Sequence of chain 1.A:
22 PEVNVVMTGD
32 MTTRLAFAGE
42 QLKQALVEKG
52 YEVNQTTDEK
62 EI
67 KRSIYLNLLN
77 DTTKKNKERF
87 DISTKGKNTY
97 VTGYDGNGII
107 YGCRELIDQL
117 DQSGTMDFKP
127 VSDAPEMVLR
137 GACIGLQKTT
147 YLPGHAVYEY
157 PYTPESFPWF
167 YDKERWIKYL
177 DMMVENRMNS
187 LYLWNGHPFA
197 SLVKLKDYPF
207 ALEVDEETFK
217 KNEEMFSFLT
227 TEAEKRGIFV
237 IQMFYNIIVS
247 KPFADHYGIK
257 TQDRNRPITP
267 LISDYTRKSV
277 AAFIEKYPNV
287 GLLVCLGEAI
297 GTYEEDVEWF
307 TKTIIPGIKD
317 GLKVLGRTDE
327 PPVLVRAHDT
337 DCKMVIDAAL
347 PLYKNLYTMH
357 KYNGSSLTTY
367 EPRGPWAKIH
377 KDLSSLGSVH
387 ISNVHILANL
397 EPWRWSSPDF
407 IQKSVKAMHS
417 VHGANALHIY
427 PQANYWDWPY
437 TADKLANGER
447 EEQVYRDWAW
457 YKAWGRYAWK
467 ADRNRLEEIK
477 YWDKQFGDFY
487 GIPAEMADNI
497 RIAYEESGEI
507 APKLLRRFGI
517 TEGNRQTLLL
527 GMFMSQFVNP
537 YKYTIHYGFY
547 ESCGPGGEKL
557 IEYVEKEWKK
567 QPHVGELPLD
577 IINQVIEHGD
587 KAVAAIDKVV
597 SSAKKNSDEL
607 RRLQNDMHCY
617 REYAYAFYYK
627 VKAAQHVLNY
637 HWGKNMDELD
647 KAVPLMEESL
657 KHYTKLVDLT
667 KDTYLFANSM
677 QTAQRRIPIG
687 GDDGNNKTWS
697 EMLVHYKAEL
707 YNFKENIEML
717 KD

This protein binds this small molecule.
Small molecule (SMILES): O=C(O)[C@H]1O[C@@H](O)[C@H](O)[C@@H](O)[C@H]1O

Binding-site contacts:
Ligand atom C5 contacts residue GLU294 of chain 1.A at 3.4 Å.
Ligand atom C6 contacts residue ADA1 of chain 1.B at 0.2 Å.
Ligand atom O6A contacts residue TYR241 of chain 1.A at 2.7 Å (h-bond).
Ligand atom C2 contacts residue ASN520 of chain 1.A at 3.5 Å.
Ligand atom C5 contacts residue ADA1 of chain 1.B at 0.3 Å.
Ligand atom O5 contacts residue HIS334 of chain 1.A at 3.4 Å.
Ligand atom O6B contacts residue ARG332 of chain 1.A at 2.8 Å (salt-bridge).
Ligand atom O6B contacts residue LYS357 of chain 1.A at 2.7 Å (salt-bridge).
Ligand atom O6B contacts residue HIS391 of chain 1.A at 3.0 Å (h-bond).
Ligand atom O5 contacts residue GLU294 of chain 1.A at 3.6 Å.
Ligand atom C1 contacts residue GTR1 of chain 1.D at 3.4 Å.
Ligand atom C2 contacts residue ADA1 of chain 1.B at 0.2 Å.
Ligand atom O4 contacts residue HIS391 of chain 1.A at 2.8 Å (h-bond).
Ligand atom O6B contacts residue ADA1 of chain 1.B at 0.2 Å (h-bond).
Ligand atom C4 contacts residue ADA1 of chain 1.B at 0.2 Å.
Ligand atom O6B contacts residue HIS334 of chain 1.A at 3.5 Å (h-bond).
Ligand atom O2 contacts residue ADA1 of chain 1.B at 0.3 Å (h-bond).
Ligand atom C3 contacts residue TYR154 of chain 1.A at 3.2 Å (hydrophobic).
Ligand atom O4 contacts residue ADA1 of chain 1.B at 0.1 Å (h-bond).
Ligand atom C5 contacts residue HIS334 of chain 1.A at 3.6 Å.
Ligand atom C4 contacts residue TYR154 of chain 1.A at 3.4 Å (hydrophobic).
Ligand atom C3 contacts residue ADA1 of chain 1.B at 0.2 Å.
Ligand atom O2 contacts residue ASN520 of chain 1.A at 2.8 Å (h-bond).
Ligand atom C5 contacts residue TYR154 of chain 1.A at 3.6 Å (hydrophobic).
Ligand atom O4 contacts residue ILE392 of chain 1.A at 3.5 Å.
Ligand atom O1 contacts residue ADA1 of chain 1.B at 1.2 Å.
Ligand atom C6 contacts residue HIS391 of chain 1.A at 3.5 Å.
Ligand atom O3 contacts residue ADA1 of chain 1.B at 0.1 Å (h-bond).
Ligand atom C1 contacts residue GLU294 of chain 1.A at 3.6 Å.
Ligand atom C6 contacts residue HIS334 of chain 1.A at 3.5 Å.
Ligand atom O5 contacts residue ADA1 of chain 1.B at 0.3 Å (h-bond).
Ligand atom C6 contacts residue LYS357 of chain 1.A at 3.8 Å.
Ligand atom O1 contacts residue GTR1 of chain 1.D at 2.7 Å (h-bond).
Ligand atom O5 contacts residue LYS357 of chain 1.A at 3.0 Å (salt-bridge).
Ligand atom O6A contacts residue ADA1 of chain 1.B at 0.2 Å (h-bond).
Ligand atom O3 contacts residue TRP432 of chain 1.A at 3.5 Å.
Ligand atom O6A contacts residue ARG332 of chain 1.A at 2.8 Å (salt-bridge).
Ligand atom C6 contacts residue ARG332 of chain 1.A at 3.5 Å.
Ligand atom O3 contacts residue ASN520 of chain 1.A at 3.0 Å (h-bond).
Ligand atom C1 contacts residue ADA1 of chain 1.B at 0.3 Å.